The protein below binds the small molecule below.
Small molecule (SMILES): CC(=O)N[C@H]1[C@H](O[C@H]2[C@H](O)[C@@H](NC(C)=O)CO[C@@H]2CO)O[C@H](CO)[C@@H](O)[C@@H]1O

Sequence of chain 60.Z:
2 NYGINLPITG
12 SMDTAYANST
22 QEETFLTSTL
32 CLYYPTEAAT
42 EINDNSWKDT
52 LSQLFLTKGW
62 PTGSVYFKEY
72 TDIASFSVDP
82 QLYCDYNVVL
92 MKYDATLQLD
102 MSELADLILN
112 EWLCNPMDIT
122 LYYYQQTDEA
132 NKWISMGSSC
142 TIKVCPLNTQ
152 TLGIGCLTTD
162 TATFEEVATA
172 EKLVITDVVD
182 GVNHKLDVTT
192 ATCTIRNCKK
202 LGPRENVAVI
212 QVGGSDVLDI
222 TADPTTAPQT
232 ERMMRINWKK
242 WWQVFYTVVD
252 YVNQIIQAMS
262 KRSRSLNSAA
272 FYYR

Binding-site contacts:
Ligand atom O5 contacts residue ASN19 of chain 60.Z at 2.2 Å (h-bond).
Ligand atom C1 contacts residue ASN19 of chain 60.Z at 1.9 Å.
Ligand atom O7 contacts residue ASN19 of chain 60.Z at 4.5 Å.
Ligand atom O6 contacts residue ASN19 of chain 60.Z at 4.5 Å.
Ligand atom C2 contacts residue ASN19 of chain 60.Z at 3.4 Å.
Ligand atom C5 contacts residue ASN19 of chain 60.Z at 3.4 Å.
Ligand atom C6 contacts residue ASN19 of chain 60.Z at 4.1 Å.
Ligand atom C3 contacts residue ASN19 of chain 60.Z at 4.4 Å.
Ligand atom N2 contacts residue ASN19 of chain 60.Z at 4.0 Å.